Sequence of chain 1.C:
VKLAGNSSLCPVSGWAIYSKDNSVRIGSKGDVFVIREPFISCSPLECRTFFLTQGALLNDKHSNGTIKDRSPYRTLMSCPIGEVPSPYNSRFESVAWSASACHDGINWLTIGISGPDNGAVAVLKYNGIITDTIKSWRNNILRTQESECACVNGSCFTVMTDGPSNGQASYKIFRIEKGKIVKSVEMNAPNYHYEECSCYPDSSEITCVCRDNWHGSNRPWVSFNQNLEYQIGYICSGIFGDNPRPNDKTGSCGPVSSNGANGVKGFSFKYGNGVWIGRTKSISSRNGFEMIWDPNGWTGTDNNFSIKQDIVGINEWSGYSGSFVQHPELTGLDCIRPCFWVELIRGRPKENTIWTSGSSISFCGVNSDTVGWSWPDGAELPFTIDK

This protein binds this small molecule.
Small molecule (SMILES): CC(=O)N[C@@H]1[C@@H](O)[C@H](O)[C@@H](CO)O[C@H]1O

Binding-site contacts:
Ligand atom C2 contacts residue ASN304 of chain 1.C at 3.4 Å.
Ligand atom O5 contacts residue ASN304 of chain 1.C at 3.0 Å (h-bond).
Ligand atom C6 contacts residue ASN304 of chain 1.C at 4.4 Å.
Ligand atom N2 contacts residue ASN304 of chain 1.C at 4.2 Å.
Ligand atom O7 contacts residue PHE305 of chain 1.C at 4.1 Å.
Ligand atom C4 contacts residue ASN304 of chain 1.C at 4.4 Å.
Ligand atom C1 contacts residue ASP302 of chain 1.C at 4.1 Å.
Ligand atom O6 contacts residue ASN304 of chain 1.C at 3.9 Å.
Ligand atom C3 contacts residue ASN304 of chain 1.C at 4.5 Å.
Ligand atom C5 contacts residue ASN304 of chain 1.C at 4.0 Å.
Ligand atom C1 contacts residue ASN304 of chain 1.C at 3.2 Å.
Ligand atom O5 contacts residue ASP302 of chain 1.C at 3.7 Å.
Ligand atom C7 contacts residue ASN304 of chain 1.C at 4.2 Å.
Ligand atom O7 contacts residue ASN304 of chain 1.C at 3.7 Å.